The small molecule below binds the protein below.
Small molecule (SMILES): CC(C)C[C@H](NC(=O)[C@@H](Cc1cccc2ccccc12)NC(=O)N1CCOCC1)B(O)O

Sequence of chain 1.B:
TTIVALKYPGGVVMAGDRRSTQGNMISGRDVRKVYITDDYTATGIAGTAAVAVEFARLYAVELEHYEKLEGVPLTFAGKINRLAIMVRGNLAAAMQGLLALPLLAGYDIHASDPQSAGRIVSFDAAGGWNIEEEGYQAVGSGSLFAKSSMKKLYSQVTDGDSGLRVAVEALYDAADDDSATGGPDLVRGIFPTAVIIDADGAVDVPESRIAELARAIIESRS

Binding-site contacts:
Ligand atom C33 contacts residue ASP124 of chain 1.P at 3.6 Å.
Ligand atom C37 contacts residue SER27 of chain 1.B at 3.6 Å.
Ligand atom C36 contacts residue ALA49 of chain 1.B at 3.0 Å (hydrophobic).
Ligand atom C2 contacts residue GLY47 of chain 1.B at 3.7 Å.
Ligand atom C4 contacts residue GLY47 of chain 1.B at 3.5 Å.
Ligand atom C25 contacts residue ALA49 of chain 1.B at 3.6 Å (hydrophobic).
Ligand atom C13 contacts residue THR48 of chain 1.B at 3.5 Å.
Ligand atom C35 contacts residue ALA49 of chain 1.B at 2.9 Å (hydrophobic).
Ligand atom C25 contacts residue VAL31 of chain 1.B at 3.5 Å (hydrophobic).
Ligand atom C15 contacts residue THR1 of chain 1.B at 2.5 Å.
Ligand atom C22 contacts residue THR1 of chain 1.B at 3.6 Å.
Ligand atom C4 contacts residue THR21 of chain 1.B at 3.5 Å.
Ligand atom C34 contacts residue ASP124 of chain 1.P at 3.3 Å.
Ligand atom C40 contacts residue ASP124 of chain 1.P at 2.9 Å.
Ligand atom C15 contacts residue GLY47 of chain 1.B at 3.8 Å.
Ligand atom O16 contacts residue THR1 of chain 1.B at 2.5 Å (h-bond).
Ligand atom O12 contacts residue GLY47 of chain 1.B at 3.2 Å.
Ligand atom C34 contacts residue ALA49 of chain 1.B at 3.7 Å (hydrophobic).
Ligand atom N1 contacts residue GLY47 of chain 1.B at 3.6 Å.
Ligand atom B contacts residue THR1 of chain 1.B at 1.6 Å.
Ligand atom C31 contacts residue THR21 of chain 1.B at 3.8 Å.
Ligand atom C38 contacts residue GLN22 of chain 1.B at 3.5 Å.
Ligand atom C24 contacts residue ALA52 of chain 1.B at 3.3 Å (hydrophobic).
Ligand atom C37 contacts residue THR21 of chain 1.B at 2.9 Å.
Ligand atom C24 contacts residue ALA49 of chain 1.B at 3.5 Å (hydrophobic).
Ligand atom B contacts residue GLY47 of chain 1.B at 3.8 Å.
Ligand atom C35 contacts residue THR48 of chain 1.B at 3.7 Å.
Ligand atom C13 contacts residue GLY47 of chain 1.B at 3.6 Å.
Ligand atom C38 contacts residue SER27 of chain 1.B at 3.1 Å.
Ligand atom C36 contacts residue THR48 of chain 1.B at 3.7 Å.
Ligand atom C15 contacts residue LYS33 of chain 1.B at 3.7 Å.
Ligand atom O16 contacts residue GLY47 of chain 1.B at 2.6 Å (h-bond).
Ligand atom C5 contacts residue THR21 of chain 1.B at 2.7 Å.
Ligand atom O17 contacts residue THR1 of chain 1.B at 2.4 Å (h-bond).
Ligand atom C22 contacts residue GLY47 of chain 1.B at 3.3 Å.
Ligand atom C32 contacts residue THR21 of chain 1.B at 3.7 Å.
Ligand atom O16 contacts residue ALA46 of chain 1.B at 3.2 Å.
Ligand atom C39 contacts residue GLN22 of chain 1.B at 3.6 Å.
Ligand atom O3 contacts residue THR21 of chain 1.B at 3.1 Å (h-bond).
Ligand atom N6 contacts residue THR21 of chain 1.B at 3.5 Å (h-bond).

Sequence of chain 1.P:
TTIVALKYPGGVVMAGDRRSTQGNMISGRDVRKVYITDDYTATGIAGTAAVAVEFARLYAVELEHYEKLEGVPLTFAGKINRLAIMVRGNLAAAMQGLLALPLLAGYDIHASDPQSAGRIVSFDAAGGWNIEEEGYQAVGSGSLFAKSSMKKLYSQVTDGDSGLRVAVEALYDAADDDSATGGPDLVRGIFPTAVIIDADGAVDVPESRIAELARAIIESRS